Sequence of chain 1.A:
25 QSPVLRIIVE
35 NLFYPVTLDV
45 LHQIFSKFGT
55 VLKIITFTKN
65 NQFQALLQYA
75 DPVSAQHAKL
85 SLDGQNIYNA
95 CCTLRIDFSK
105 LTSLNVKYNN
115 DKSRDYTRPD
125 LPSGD

Binding-site contacts:
Ligand atom CG contacts residue ASN90 of chain 1.A at 3.5 Å.
Ligand atom C contacts residue ASN90 of chain 1.A at 3.6 Å.
Ligand atom O contacts residue ASN90 of chain 1.A at 3.5 Å.
Ligand atom N contacts residue ASN90 of chain 1.A at 3.0 Å (h-bond).
Ligand atom C contacts residue ILE91 of chain 1.A at 3.8 Å (hydrophobic).
Ligand atom CD1 contacts residue TYR92 of chain 1.A at 4.0 Å (hydrophobic).
Ligand atom CA contacts residue ASN90 of chain 1.A at 4.0 Å.
Ligand atom CG contacts residue TYR92 of chain 1.A at 3.8 Å (hydrophobic).
Ligand atom CG contacts residue GLN89 of chain 1.A at 3.5 Å.
Ligand atom CD1 contacts residue GLN89 of chain 1.A at 3.9 Å.
Ligand atom CB contacts residue TYR92 of chain 1.A at 3.9 Å (hydrophobic).
Ligand atom O contacts residue TYR92 of chain 1.A at 3.7 Å.
Ligand atom CA contacts residue ASN90 of chain 1.A at 3.2 Å.
Ligand atom CD2 contacts residue GLN47 of chain 1.A at 3.3 Å.
Ligand atom O contacts residue ILE91 of chain 1.A at 3.6 Å (h-bond).
Ligand atom CD2 contacts residue TYR38 of chain 1.A at 3.6 Å (hydrophobic).
Ligand atom C contacts residue ILE91 of chain 1.A at 3.7 Å (hydrophobic).
Ligand atom CA contacts residue ASN90 of chain 1.A at 3.6 Å.
Ligand atom CB contacts residue ASN90 of chain 1.A at 3.5 Å.
Ligand atom O contacts residue ASN90 of chain 1.A at 3.1 Å (h-bond).
Ligand atom CD1 contacts residue ASN90 of chain 1.A at 4.0 Å.
Ligand atom CB contacts residue ASN90 of chain 1.A at 3.9 Å.
Ligand atom C contacts residue ASN93 of chain 1.A at 3.9 Å.
Ligand atom CA contacts residue ASN93 of chain 1.A at 3.7 Å.
Ligand atom CD2 contacts residue TYR92 of chain 1.A at 3.8 Å (hydrophobic).
Ligand atom CB contacts residue ILE91 of chain 1.A at 3.8 Å (hydrophobic).
Ligand atom CA contacts residue ILE91 of chain 1.A at 3.7 Å (hydrophobic).
Ligand atom O contacts residue ASN93 of chain 1.A at 3.8 Å.
Ligand atom N contacts residue ILE91 of chain 1.A at 2.9 Å (h-bond).
Ligand atom O contacts residue ALA94 of chain 1.A at 3.0 Å (h-bond).
Ligand atom O contacts residue TYR92 of chain 1.A at 3.9 Å.
Ligand atom CD1 contacts residue ILE48 of chain 1.A at 3.7 Å (hydrophobic).
Ligand atom C contacts residue ASN90 of chain 1.A at 3.5 Å.
Ligand atom CA contacts residue TYR92 of chain 1.A at 3.6 Å (hydrophobic).
Ligand atom N contacts residue ASN93 of chain 1.A at 3.0 Å (h-bond).
Ligand atom CD2 contacts residue GLN89 of chain 1.A at 3.3 Å.
Ligand atom CA contacts residue ILE91 of chain 1.A at 3.9 Å (hydrophobic).
Ligand atom CD1 contacts residue VAL44 of chain 1.A at 3.7 Å (hydrophobic).
Ligand atom CA contacts residue ASN93 of chain 1.A at 3.9 Å.
Ligand atom CD1 contacts residue LEU86 of chain 1.A at 3.8 Å (hydrophobic).

A small-molecule ligand and the protein it binds are described below.
Small molecule (SMILES): CC(C)C[C@@H](C=O)NC(=O)CNC(=O)[C@H](CC(C)C)NC(=O)[C@H](CC(C)C)NC(=O)CNC(=O)[C@H](C)NC(=O)[C@@H](N)CO